Binding-site contacts:
Ligand atom O7 contacts residue LEU1034 of chain 1.A at 4.1 Å.
Ligand atom N2 contacts residue THR991 of chain 1.A at 2.8 Å (h-bond).
Ligand atom C2 contacts residue YZT1 of chain 1.U at 3.5 Å.
Ligand atom O7 contacts residue THR991 of chain 1.A at 3.4 Å (h-bond).
Ligand atom C2 contacts residue YZT1 of chain 1.U at 3.6 Å.
Ligand atom C5 contacts residue YZT1 of chain 1.U at 3.9 Å.
Ligand atom N2 contacts residue YZT1 of chain 1.U at 2.8 Å.
Ligand atom O4 contacts residue YZT1 of chain 1.U at 3.0 Å (h-bond).
Ligand atom C1 contacts residue ASN989 of chain 1.A at 1.4 Å.
Ligand atom C3 contacts residue YZT1 of chain 1.U at 3.6 Å.
Ligand atom C7 contacts residue THR991 of chain 1.A at 3.1 Å.
Ligand atom N2 contacts residue ASN989 of chain 1.A at 3.5 Å (h-bond).
Ligand atom C4 contacts residue ASN989 of chain 1.A at 4.3 Å.
Ligand atom C2 contacts residue ASN989 of chain 1.A at 2.6 Å.
Ligand atom C1 contacts residue THR991 of chain 1.A at 3.9 Å.
Ligand atom C6 contacts residue LEU1041 of chain 1.A at 3.1 Å (hydrophobic).
Ligand atom C8 contacts residue ASN1035 of chain 1.A at 3.5 Å.
Ligand atom C6 contacts residue YZT1 of chain 1.U at 3.9 Å.
Ligand atom C5 contacts residue ASN989 of chain 1.A at 3.6 Å.
Ligand atom C4 contacts residue YZT1 of chain 1.U at 3.9 Å.
Ligand atom C8 contacts residue LEU1036 of chain 1.A at 3.4 Å (hydrophobic).
Ligand atom C8 contacts residue LEU1034 of chain 1.A at 3.2 Å (hydrophobic).
Ligand atom C7 contacts residue LEU1034 of chain 1.A at 3.9 Å (hydrophobic).
Ligand atom C4 contacts residue YZT1 of chain 1.U at 4.0 Å.
Ligand atom O3 contacts residue YZT1 of chain 1.U at 4.2 Å.
Ligand atom C8 contacts residue YZT1 of chain 1.U at 3.4 Å.
Ligand atom O7 contacts residue LEU1036 of chain 1.A at 3.4 Å.
Ligand atom C3 contacts residue ASN989 of chain 1.A at 3.7 Å.
Ligand atom C7 contacts residue LEU1036 of chain 1.A at 4.0 Å (hydrophobic).
Ligand atom O4 contacts residue YZT1 of chain 1.U at 3.9 Å.
Ligand atom C1 contacts residue YZT1 of chain 1.U at 3.9 Å.
Ligand atom O5 contacts residue ASN989 of chain 1.A at 2.3 Å (h-bond).
Ligand atom C5 contacts residue YZT1 of chain 1.U at 3.9 Å.
Ligand atom C3 contacts residue YZT1 of chain 1.U at 3.3 Å.
Ligand atom O7 contacts residue YZT1 of chain 1.U at 3.6 Å.
Ligand atom C8 contacts residue THR991 of chain 1.A at 3.8 Å.
Ligand atom C2 contacts residue THR991 of chain 1.A at 3.8 Å.
Ligand atom O6 contacts residue LEU1041 of chain 1.A at 3.7 Å.
Ligand atom C7 contacts residue YZT1 of chain 1.U at 3.0 Å.
Ligand atom O3 contacts residue ASN989 of chain 1.A at 4.0 Å.

A small-molecule ligand and the protein it binds are described below.
Small molecule (SMILES): CC(=O)N[C@H]1[C@H](O[C@H]2[C@H](O)[C@@H](NC(C)=O)CO[C@@H]2CO)O[C@H](CO[C@H]2O[C@H](CO)[C@@H](O)[C@H](O)[C@@H]2O)[C@@H](O[C@H]2O[C@H](CO)[C@@H](O)[C@H](O)[C@@H]2O)[C@@H]1O

Sequence of chain 1.A:
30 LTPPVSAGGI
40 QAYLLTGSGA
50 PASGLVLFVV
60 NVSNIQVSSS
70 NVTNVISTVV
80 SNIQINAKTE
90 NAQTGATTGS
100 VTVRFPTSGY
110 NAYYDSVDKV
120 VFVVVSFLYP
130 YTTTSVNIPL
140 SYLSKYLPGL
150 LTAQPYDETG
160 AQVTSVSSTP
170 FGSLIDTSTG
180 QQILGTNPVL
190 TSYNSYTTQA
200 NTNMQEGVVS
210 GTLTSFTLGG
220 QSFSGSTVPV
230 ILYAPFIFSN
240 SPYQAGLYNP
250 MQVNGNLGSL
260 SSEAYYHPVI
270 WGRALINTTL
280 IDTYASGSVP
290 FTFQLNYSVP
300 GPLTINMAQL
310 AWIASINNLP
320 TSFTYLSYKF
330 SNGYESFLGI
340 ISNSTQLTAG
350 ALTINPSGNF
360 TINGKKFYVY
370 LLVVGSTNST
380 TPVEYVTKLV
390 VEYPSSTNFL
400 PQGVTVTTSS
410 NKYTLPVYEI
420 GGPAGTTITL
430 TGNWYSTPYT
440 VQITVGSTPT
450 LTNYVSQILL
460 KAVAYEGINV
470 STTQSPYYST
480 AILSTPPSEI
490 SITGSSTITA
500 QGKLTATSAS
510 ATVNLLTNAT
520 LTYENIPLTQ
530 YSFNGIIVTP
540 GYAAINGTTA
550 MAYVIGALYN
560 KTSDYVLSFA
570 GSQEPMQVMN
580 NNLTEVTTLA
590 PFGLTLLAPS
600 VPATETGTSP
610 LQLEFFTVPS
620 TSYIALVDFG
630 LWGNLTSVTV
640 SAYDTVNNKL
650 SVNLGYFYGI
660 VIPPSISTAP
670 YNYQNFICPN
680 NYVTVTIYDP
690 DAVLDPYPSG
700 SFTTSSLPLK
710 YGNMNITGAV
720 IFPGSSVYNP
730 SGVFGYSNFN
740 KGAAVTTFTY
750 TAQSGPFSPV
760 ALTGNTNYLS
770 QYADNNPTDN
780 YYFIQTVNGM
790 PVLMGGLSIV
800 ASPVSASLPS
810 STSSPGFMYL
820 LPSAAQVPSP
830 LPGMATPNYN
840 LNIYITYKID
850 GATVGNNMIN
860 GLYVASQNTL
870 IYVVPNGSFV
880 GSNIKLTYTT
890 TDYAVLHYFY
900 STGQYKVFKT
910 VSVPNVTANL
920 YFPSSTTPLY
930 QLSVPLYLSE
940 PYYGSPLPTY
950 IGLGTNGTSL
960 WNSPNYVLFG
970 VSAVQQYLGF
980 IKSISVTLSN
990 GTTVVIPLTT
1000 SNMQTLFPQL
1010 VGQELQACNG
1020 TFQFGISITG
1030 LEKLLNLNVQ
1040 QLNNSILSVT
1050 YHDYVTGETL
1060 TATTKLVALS